This small molecule binds to this protein.
Small molecule (SMILES): CO[C@H]1O[C@H](CO)[C@H](O)[C@H](O)[C@H]1O

Sequence of chain 1.A:
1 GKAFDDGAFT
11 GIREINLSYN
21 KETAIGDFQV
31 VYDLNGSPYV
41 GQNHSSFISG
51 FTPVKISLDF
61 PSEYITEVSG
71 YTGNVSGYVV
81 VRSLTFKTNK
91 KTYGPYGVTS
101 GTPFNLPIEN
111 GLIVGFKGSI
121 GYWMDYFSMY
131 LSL

Binding-site contacts:
Ligand atom O5 contacts residue GLY121 of chain 1.A at 3.8 Å.
Ligand atom O3 contacts residue TYR78 of chain 1.A at 4.4 Å.
Ligand atom C6 contacts residue TRP123 of chain 1.A at 3.5 Å (hydrophobic).
Ligand atom O6 contacts residue TYR122 of chain 1.A at 3.0 Å (h-bond).
Ligand atom O1 contacts residue TYR122 of chain 1.A at 4.2 Å.
Ligand atom C2 contacts residue GLY1 of chain 1.A at 4.2 Å.
Ligand atom C6 contacts residue VAL80 of chain 1.A at 4.2 Å (hydrophobic).
Ligand atom C6 contacts residue TYR122 of chain 1.A at 3.8 Å (hydrophobic).
Ligand atom O6 contacts residue GLY121 of chain 1.A at 3.8 Å.
Ligand atom C5 contacts residue TYR78 of chain 1.A at 3.8 Å (hydrophobic).
Ligand atom C6 contacts residue TYR78 of chain 1.A at 4.0 Å (hydrophobic).
Ligand atom C6 contacts residue ASP125 of chain 1.A at 3.6 Å.
Ligand atom C1 contacts residue TYR122 of chain 1.A at 3.6 Å (hydrophobic).
Ligand atom O4 contacts residue ASP125 of chain 1.A at 2.6 Å (salt-bridge).
Ligand atom O4 contacts residue GLY121 of chain 1.A at 3.7 Å.
Ligand atom C4 contacts residue ASP125 of chain 1.A at 3.5 Å.
Ligand atom O5 contacts residue TYR122 of chain 1.A at 2.9 Å (h-bond).
Ligand atom O3 contacts residue GLY1 of chain 1.A at 2.9 Å (h-bond).
Ligand atom C3 contacts residue TYR78 of chain 1.A at 3.6 Å (hydrophobic).
Ligand atom C4 contacts residue TYR78 of chain 1.A at 3.6 Å (hydrophobic).
Ligand atom O6 contacts residue ASP125 of chain 1.A at 3.0 Å (salt-bridge).
Ligand atom O6 contacts residue TRP123 of chain 1.A at 3.0 Å (h-bond).
Ligand atom O6 contacts residue VAL80 of chain 1.A at 4.1 Å.
Ligand atom C3 contacts residue GLY1 of chain 1.A at 4.0 Å.
Ligand atom O4 contacts residue GLY1 of chain 1.A at 3.3 Å (h-bond).
Ligand atom C5 contacts residue ASP125 of chain 1.A at 4.1 Å.
Ligand atom C7 contacts residue TYR78 of chain 1.A at 3.5 Å (hydrophobic).
Ligand atom O4 contacts residue TYR122 of chain 1.A at 4.3 Å.
Ligand atom C5 contacts residue TYR122 of chain 1.A at 3.9 Å (hydrophobic).
Ligand atom C4 contacts residue GLY1 of chain 1.A at 4.2 Å.
Ligand atom C7 contacts residue TYR122 of chain 1.A at 3.7 Å (hydrophobic).
Ligand atom O1 contacts residue TYR78 of chain 1.A at 3.2 Å (h-bond).